Binding-site contacts:
Ligand atom OXT contacts residue TYR62 of chain 2.B at 3.5 Å.
Ligand atom N contacts residue SER143 of chain 2.B at 4.0 Å.
Ligand atom OXT contacts residue PRO90 of chain 2.B at 3.8 Å.
Ligand atom O contacts residue GLY142 of chain 2.B at 3.2 Å.
Ligand atom OXT contacts residue ARG97 of chain 2.B at 2.7 Å (salt-bridge).
Ligand atom CA contacts residue THR92 of chain 2.B at 3.4 Å.
Ligand atom N contacts residue THR92 of chain 2.B at 2.8 Å (h-bond).
Ligand atom OE1 contacts residue THR144 of chain 2.B at 2.7 Å (h-bond).
Ligand atom OXT contacts residue LEU91 of chain 2.B at 3.6 Å.
Ligand atom C contacts residue ARG97 of chain 2.B at 3.4 Å.
Ligand atom O contacts residue TYR62 of chain 2.B at 3.5 Å.
Ligand atom C contacts residue TYR62 of chain 2.B at 3.6 Å (hydrophobic).
Ligand atom OXT contacts residue SER143 of chain 2.B at 3.9 Å.
Ligand atom OE2 contacts residue THR144 of chain 2.B at 3.1 Å (h-bond).
Ligand atom OE2 contacts residue GLY142 of chain 2.B at 3.7 Å.
Ligand atom OE2 contacts residue SER143 of chain 2.B at 3.3 Å (h-bond).
Ligand atom C contacts residue SER143 of chain 2.B at 3.3 Å.
Ligand atom CB contacts residue LEU139 of chain 2.B at 3.9 Å (hydrophobic).
Ligand atom OE1 contacts residue GLU194 of chain 2.B at 3.8 Å.
Ligand atom CD contacts residue LEU139 of chain 2.B at 4.0 Å (hydrophobic).
Ligand atom CA contacts residue TYR62 of chain 2.B at 4.0 Å (hydrophobic).
Ligand atom CA contacts residue SER143 of chain 2.B at 3.3 Å.
Ligand atom CG contacts residue TYR62 of chain 2.B at 4.2 Å (hydrophobic).
Ligand atom N contacts residue GLU194 of chain 2.B at 2.7 Å (salt-bridge).
Ligand atom CD contacts residue THR144 of chain 2.B at 3.3 Å.
Ligand atom CA contacts residue PRO90 of chain 2.B at 4.1 Å (hydrophobic).
Ligand atom C contacts residue THR92 of chain 2.B at 3.7 Å.
Ligand atom CG contacts residue GLU194 of chain 2.B at 3.5 Å.
Ligand atom CA contacts residue GLU194 of chain 2.B at 3.3 Å.
Ligand atom CD contacts residue GLU194 of chain 2.B at 3.9 Å.
Ligand atom O contacts residue SER143 of chain 2.B at 2.9 Å (h-bond).
Ligand atom N contacts residue PRO90 of chain 2.B at 2.9 Å (h-bond).
Ligand atom CB contacts residue TYR62 of chain 2.B at 3.5 Å (hydrophobic).
Ligand atom OE2 contacts residue LEU139 of chain 2.B at 4.1 Å.
Ligand atom N contacts residue TYR221 of chain 2.B at 3.7 Å.
Ligand atom O contacts residue ARG97 of chain 2.B at 2.8 Å (salt-bridge).
Ligand atom N contacts residue TYR62 of chain 2.B at 4.0 Å.
Ligand atom CG contacts residue LEU139 of chain 2.B at 3.6 Å (hydrophobic).
Ligand atom OXT contacts residue THR92 of chain 2.B at 2.9 Å (h-bond).
Ligand atom CB contacts residue GLU194 of chain 2.B at 4.0 Å.

The small molecule below binds the protein below.
Small molecule (SMILES): N[C@@H](CCC(=O)O)C(=O)O

Sequence of chain 2.B:
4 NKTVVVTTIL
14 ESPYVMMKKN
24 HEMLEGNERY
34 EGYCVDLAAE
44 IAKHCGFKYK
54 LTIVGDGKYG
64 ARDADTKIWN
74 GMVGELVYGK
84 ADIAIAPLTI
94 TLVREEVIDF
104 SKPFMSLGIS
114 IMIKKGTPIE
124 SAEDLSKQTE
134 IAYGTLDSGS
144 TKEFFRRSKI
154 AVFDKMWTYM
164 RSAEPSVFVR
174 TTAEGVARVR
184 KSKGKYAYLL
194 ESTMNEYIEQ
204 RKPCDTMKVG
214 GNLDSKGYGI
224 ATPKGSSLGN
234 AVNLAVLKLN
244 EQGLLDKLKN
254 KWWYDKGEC